Sequence of chain 2.B:
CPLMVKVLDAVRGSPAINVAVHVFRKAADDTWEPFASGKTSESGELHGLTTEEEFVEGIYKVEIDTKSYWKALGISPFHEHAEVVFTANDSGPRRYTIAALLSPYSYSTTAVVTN

Sequence of chain 1.B:
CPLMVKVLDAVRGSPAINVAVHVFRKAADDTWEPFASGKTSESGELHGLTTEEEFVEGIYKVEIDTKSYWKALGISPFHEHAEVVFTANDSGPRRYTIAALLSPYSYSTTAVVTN

The protein below binds the small molecule below.
Small molecule (SMILES): CC1=C(CC(=O)O)c2cc(F)ccc2/C1=C\c1ccc([S@@](C)=O)cc1

Sequence of chain 2.A:
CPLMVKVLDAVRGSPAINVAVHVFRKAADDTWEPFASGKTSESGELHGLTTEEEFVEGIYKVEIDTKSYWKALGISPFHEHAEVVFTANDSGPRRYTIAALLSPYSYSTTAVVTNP

Sequence of chain 1.A:
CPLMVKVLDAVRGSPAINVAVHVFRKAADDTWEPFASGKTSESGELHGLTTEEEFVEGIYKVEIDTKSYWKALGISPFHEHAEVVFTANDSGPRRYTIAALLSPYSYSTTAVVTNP

Binding-site contacts:
Ligand atom C10 contacts residue SUZ1 of chain 2.C at 0.8 Å.
Ligand atom C2 contacts residue SUZ1 of chain 2.C at 0.8 Å.
Ligand atom C19 contacts residue SUZ1 of chain 2.C at 1.8 Å.
Ligand atom C14 contacts residue SUZ1 of chain 2.C at 0.8 Å.
Ligand atom C16 contacts residue ALA109 of chain 2.A at 3.2 Å (hydrophobic).
Ligand atom C6 contacts residue SUZ1 of chain 2.C at 0.8 Å.
Ligand atom C4 contacts residue SUZ1 of chain 2.C at 1.6 Å.
Ligand atom C17 contacts residue SUZ1 of chain 2.C at 0.8 Å.
Ligand atom C9 contacts residue SUZ1 of chain 2.C at 0.5 Å.
Ligand atom C1 contacts residue SER117 of chain 1.A at 3.1 Å.
Ligand atom C15 contacts residue SUZ1 of chain 2.C at 0.5 Å.
Ligand atom C12 contacts residue SUZ1 of chain 2.C at 1.1 Å.
Ligand atom C9 contacts residue LYS15 of chain 1.A at 3.2 Å.
Ligand atom F contacts residue VAL16 of chain 2.A at 3.2 Å.
Ligand atom C8 contacts residue SUZ1 of chain 2.C at 0.8 Å.
Ligand atom C16 contacts residue SUZ1 of chain 2.C at 1.5 Å.
Ligand atom C5 contacts residue SUZ1 of chain 2.C at 1.7 Å.
Ligand atom C20 contacts residue SUZ1 of chain 2.C at 1.2 Å.
Ligand atom C1 contacts residue SUZ1 of chain 1.D at 3.0 Å.
Ligand atom F contacts residue LYS15 of chain 2.A at 2.3 Å.
Ligand atom O1 contacts residue SER117 of chain 1.A at 3.2 Å.
Ligand atom C20 contacts residue SER117 of chain 1.A at 2.6 Å.
Ligand atom O3 contacts residue SUZ1 of chain 2.C at 0.8 Å (h-bond).
Ligand atom F contacts residue ALA109 of chain 2.A at 3.2 Å.
Ligand atom S contacts residue SER117 of chain 2.A at 2.6 Å (h-bond).
Ligand atom C1 contacts residue SUZ1 of chain 2.C at 0.9 Å.
Ligand atom C11 contacts residue LYS15 of chain 1.A at 3.1 Å.
Ligand atom C1 contacts residue SUZ1 of chain 2.D at 2.9 Å.
Ligand atom C11 contacts residue SUZ1 of chain 2.C at 1.2 Å.
Ligand atom C18 contacts residue SUZ1 of chain 2.C at 0.7 Å.
Ligand atom C3 contacts residue SUZ1 of chain 2.C at 0.8 Å.
Ligand atom C13 contacts residue SUZ1 of chain 2.C at 0.8 Å.
Ligand atom O1 contacts residue SUZ1 of chain 2.C at 1.1 Å.
Ligand atom F contacts residue SUZ1 of chain 2.C at 1.1 Å.
Ligand atom O2 contacts residue SUZ1 of chain 2.C at 1.4 Å.
Ligand atom C7 contacts residue SUZ1 of chain 2.C at 0.7 Å.
Ligand atom O1 contacts residue LEU110 of chain 2.A at 3.1 Å.
Ligand atom O3 contacts residue LYS15 of chain 2.A at 2.9 Å (salt-bridge).
Ligand atom S contacts residue SUZ1 of chain 2.C at 0.9 Å.
Ligand atom C2 contacts residue SER117 of chain 1.A at 3.0 Å.